The protein below binds the small molecule below.
Small molecule (SMILES): CC(=O)N[C@H]1[C@H](O[C@H]2[C@H](O)[C@@H](NC(C)=O)CO[C@@H]2CO[C@@H]2O[C@@H](C)[C@@H](O)[C@@H](O)[C@@H]2O)O[C@H](CO)[C@@H](O[C@@H]2O[C@H](CO)[C@@H](O)[C@H](O)[C@@H]2O)[C@@H]1O

Sequence of chain 1.I:
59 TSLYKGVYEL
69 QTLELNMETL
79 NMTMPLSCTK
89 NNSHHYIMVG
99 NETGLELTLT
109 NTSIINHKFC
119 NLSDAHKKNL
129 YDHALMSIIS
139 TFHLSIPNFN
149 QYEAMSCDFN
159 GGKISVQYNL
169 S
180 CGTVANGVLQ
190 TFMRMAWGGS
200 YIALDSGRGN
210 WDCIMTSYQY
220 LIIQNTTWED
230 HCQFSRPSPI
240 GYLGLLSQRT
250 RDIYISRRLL

Binding-site contacts:
Ligand atom C5 contacts residue ASN109 of chain 1.I at 3.7 Å.
Ligand atom C2 contacts residue SER216 of chain 1.I at 4.4 Å.
Ligand atom C5 contacts residue GLN218 of chain 1.I at 4.5 Å.
Ligand atom C8 contacts residue SER216 of chain 1.I at 3.9 Å.
Ligand atom C2 contacts residue ASN109 of chain 1.I at 2.4 Å.
Ligand atom C4 contacts residue ASN109 of chain 1.I at 4.3 Å.
Ligand atom C4 contacts residue SER216 of chain 1.I at 4.4 Å.
Ligand atom C8 contacts residue TYR217 of chain 1.I at 3.5 Å (hydrophobic).
Ligand atom C3 contacts residue ASN109 of chain 1.I at 3.7 Å.
Ligand atom O4 contacts residue SER216 of chain 1.I at 4.1 Å.
Ligand atom N2 contacts residue SER216 of chain 1.I at 4.2 Å.
Ligand atom O3 contacts residue SER216 of chain 1.I at 3.4 Å (h-bond).
Ligand atom C7 contacts residue TYR217 of chain 1.I at 4.5 Å (hydrophobic).
Ligand atom C5 contacts residue GLN218 of chain 1.I at 4.5 Å.
Ligand atom O7 contacts residue ASN109 of chain 1.I at 3.5 Å (h-bond).
Ligand atom C1 contacts residue ASN109 of chain 1.I at 1.4 Å.
Ligand atom N2 contacts residue ASN109 of chain 1.I at 2.6 Å (h-bond).
Ligand atom C3 contacts residue SER216 of chain 1.I at 3.4 Å.
Ligand atom O6 contacts residue GLN218 of chain 1.I at 4.4 Å.
Ligand atom C7 contacts residue ASN109 of chain 1.I at 3.2 Å.
Ligand atom C1 contacts residue SER216 of chain 1.I at 4.4 Å.
Ligand atom O5 contacts residue ASN109 of chain 1.I at 2.5 Å (h-bond).
Ligand atom C8 contacts residue ASN109 of chain 1.I at 4.2 Å.